Sequence of chain 1.A:
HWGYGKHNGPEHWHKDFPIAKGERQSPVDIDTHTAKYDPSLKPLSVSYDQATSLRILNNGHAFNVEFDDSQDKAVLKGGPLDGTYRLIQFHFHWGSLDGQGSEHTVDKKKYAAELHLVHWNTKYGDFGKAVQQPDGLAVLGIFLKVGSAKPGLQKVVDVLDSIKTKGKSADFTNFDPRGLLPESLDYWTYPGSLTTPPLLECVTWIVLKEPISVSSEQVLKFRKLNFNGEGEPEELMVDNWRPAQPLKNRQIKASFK

This small molecule binds to this protein.
Small molecule (SMILES): CCCCc1ccc(S(N)(=O)=O)cc1

Binding-site contacts:
Ligand atom O1 contacts residue HIS124 of chain 1.A at 3.4 Å (h-bond).
Ligand atom S contacts residue ZN1 of chain 1.B at 3.0 Å.
Ligand atom C8 contacts residue GLN97 of chain 1.A at 4.2 Å.
Ligand atom C2 contacts residue PHE135 of chain 1.A at 4.1 Å (hydrophobic).
Ligand atom N contacts residue GLU111 of chain 1.A at 4.2 Å.
Ligand atom C9 contacts residue LEU202 of chain 1.A at 3.9 Å (hydrophobic).
Ligand atom O1 contacts residue HIS99 of chain 1.A at 3.3 Å.
Ligand atom O contacts residue SER201 of chain 1.A at 4.1 Å.
Ligand atom N contacts residue HIS101 of chain 1.A at 3.3 Å (h-bond).
Ligand atom O1 contacts residue VAL126 of chain 1.A at 3.9 Å.
Ligand atom N contacts residue HIS99 of chain 1.A at 3.2 Å (h-bond).
Ligand atom C5 contacts residue LEU202 of chain 1.A at 4.0 Å (hydrophobic).
Ligand atom C8 contacts residue LEU202 of chain 1.A at 3.8 Å (hydrophobic).
Ligand atom C6 contacts residue THR204 of chain 1.A at 3.3 Å.
Ligand atom C7 contacts residue ZN1 of chain 1.B at 4.2 Å.
Ligand atom C4 contacts residue LEU202 of chain 1.A at 4.0 Å (hydrophobic).
Ligand atom O1 contacts residue VAL147 of chain 1.A at 3.9 Å.
Ligand atom O1 contacts residue TRP213 of chain 1.A at 4.1 Å.
Ligand atom C7 contacts residue HIS99 of chain 1.A at 4.0 Å.
Ligand atom C6 contacts residue LEU202 of chain 1.A at 3.9 Å (hydrophobic).
Ligand atom C contacts residue PRO206 of chain 1.A at 4.1 Å (hydrophobic).
Ligand atom N contacts residue HIS124 of chain 1.A at 3.4 Å (h-bond).
Ligand atom N contacts residue ZN1 of chain 1.B at 1.9 Å.
Ligand atom O contacts residue THR203 of chain 1.A at 2.9 Å (h-bond).
Ligand atom C8 contacts residue HIS99 of chain 1.A at 3.9 Å.
Ligand atom C5 contacts residue THR204 of chain 1.A at 3.3 Å.
Ligand atom C9 contacts residue GLN97 of chain 1.A at 3.8 Å.
Ligand atom C2 contacts residue LEU202 of chain 1.A at 3.7 Å (hydrophobic).
Ligand atom C1 contacts residue PHE135 of chain 1.A at 3.9 Å (hydrophobic).
Ligand atom N contacts residue THR203 of chain 1.A at 2.9 Å (h-bond).
Ligand atom S contacts residue THR203 of chain 1.A at 3.9 Å.
Ligand atom S contacts residue HIS99 of chain 1.A at 3.9 Å.
Ligand atom O1 contacts residue ZN1 of chain 1.B at 3.0 Å.
Ligand atom S contacts residue HIS124 of chain 1.A at 4.0 Å.
Ligand atom O contacts residue TRP213 of chain 1.A at 3.7 Å.
Ligand atom C7 contacts residue LEU202 of chain 1.A at 3.8 Å (hydrophobic).
Ligand atom O contacts residue ZN1 of chain 1.B at 4.1 Å.
Ligand atom C8 contacts residue VAL126 of chain 1.A at 3.8 Å (hydrophobic).
Ligand atom O contacts residue LEU202 of chain 1.A at 3.3 Å.
Ligand atom C contacts residue PHE135 of chain 1.A at 4.0 Å (hydrophobic).